Binding-site contacts:
Ligand atom N2 contacts residue ASN12 of chain 49.L at 3.8 Å.
Ligand atom C5 contacts residue ASN12 of chain 49.L at 4.0 Å.
Ligand atom C7 contacts residue ASN12 of chain 49.L at 3.9 Å.
Ligand atom O5 contacts residue ASN12 of chain 49.L at 2.6 Å (h-bond).
Ligand atom C1 contacts residue ASN12 of chain 49.L at 2.1 Å.
Ligand atom C2 contacts residue ASN12 of chain 49.L at 3.2 Å.
Ligand atom O7 contacts residue ASN12 of chain 49.L at 3.7 Å.

A protein and the small-molecule ligand that binds it are described below.
Small molecule (SMILES): CC(=O)N[C@H]1[C@H](O[C@H]2[C@H](O)[C@@H](NC(C)=O)CO[C@@H]2CO)O[C@H](CO)[C@@H](O)[C@@H]1O

Sequence of chain 49.L:
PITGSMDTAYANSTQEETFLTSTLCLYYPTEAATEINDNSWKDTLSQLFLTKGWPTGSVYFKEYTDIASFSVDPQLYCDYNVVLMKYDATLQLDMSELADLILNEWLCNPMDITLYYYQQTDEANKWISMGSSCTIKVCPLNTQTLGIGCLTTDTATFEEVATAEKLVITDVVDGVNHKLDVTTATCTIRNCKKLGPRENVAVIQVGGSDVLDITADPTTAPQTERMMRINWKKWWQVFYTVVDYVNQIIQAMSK